The small molecule below binds the protein below.
Small molecule (SMILES): CC(=O)N[C@@H]1[C@@H](O)[C@H](O)[C@@H](CO)O[C@H]1O

Binding-site contacts:
Ligand atom O5 contacts residue ALA116 of chain 1.B at 3.6 Å.
Ligand atom O7 contacts residue TRP257 of chain 1.B at 3.7 Å.
Ligand atom C6 contacts residue LEU261 of chain 1.B at 3.9 Å (hydrophobic).
Ligand atom O5 contacts residue SER115 of chain 1.B at 4.1 Å.
Ligand atom C7 contacts residue ASN113 of chain 1.B at 3.8 Å.
Ligand atom C4 contacts residue ASN113 of chain 1.B at 4.2 Å.
Ligand atom O5 contacts residue ASN113 of chain 1.B at 2.4 Å (h-bond).
Ligand atom C1 contacts residue ALA116 of chain 1.B at 4.3 Å (hydrophobic).
Ligand atom C3 contacts residue ASN113 of chain 1.B at 3.8 Å.
Ligand atom O5 contacts residue TRP257 of chain 1.B at 3.9 Å.
Ligand atom C5 contacts residue ASN113 of chain 1.B at 3.6 Å.
Ligand atom O6 contacts residue ALA116 of chain 1.B at 3.6 Å.
Ligand atom N2 contacts residue ASN113 of chain 1.B at 2.8 Å (h-bond).
Ligand atom C7 contacts residue TRP257 of chain 1.B at 4.3 Å (hydrophobic).
Ligand atom O6 contacts residue LEU261 of chain 1.B at 3.5 Å.
Ligand atom C5 contacts residue SER115 of chain 1.B at 4.1 Å.
Ligand atom C1 contacts residue ASN113 of chain 1.B at 1.4 Å.
Ligand atom C1 contacts residue SER115 of chain 1.B at 3.9 Å.
Ligand atom N2 contacts residue TRP257 of chain 1.B at 4.5 Å.
Ligand atom C2 contacts residue TRP257 of chain 1.B at 3.9 Å (hydrophobic).
Ligand atom C2 contacts residue ASN113 of chain 1.B at 2.4 Å.
Ligand atom C1 contacts residue TRP257 of chain 1.B at 4.1 Å (hydrophobic).
Ligand atom O6 contacts residue SER115 of chain 1.B at 4.5 Å.
Ligand atom C6 contacts residue ALA116 of chain 1.B at 4.4 Å (hydrophobic).
Ligand atom O7 contacts residue ASN113 of chain 1.B at 4.3 Å.

Sequence of chain 1.B:
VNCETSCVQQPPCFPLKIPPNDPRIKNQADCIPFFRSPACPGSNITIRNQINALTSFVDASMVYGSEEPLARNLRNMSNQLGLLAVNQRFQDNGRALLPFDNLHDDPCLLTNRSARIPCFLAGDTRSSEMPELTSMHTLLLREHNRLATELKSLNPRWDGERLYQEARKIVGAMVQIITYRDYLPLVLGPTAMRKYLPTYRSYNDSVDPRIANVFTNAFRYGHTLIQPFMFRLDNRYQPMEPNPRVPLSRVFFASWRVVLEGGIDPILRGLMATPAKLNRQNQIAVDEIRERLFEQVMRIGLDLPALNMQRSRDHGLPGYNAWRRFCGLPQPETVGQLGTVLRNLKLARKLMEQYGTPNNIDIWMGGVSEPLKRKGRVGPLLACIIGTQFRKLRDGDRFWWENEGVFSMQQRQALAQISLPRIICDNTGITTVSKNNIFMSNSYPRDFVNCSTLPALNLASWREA